A small-molecule ligand and the protein it binds are described below.
Small molecule (SMILES): Nc1nc2c(ncn2[C@@H]2O[C@H](CO[P](=O)(O)O[P](=O)(O)NP(=O)(O)O)[C@@H](O)[C@H]2O)c(=O)[nH]1

Binding-site contacts:
Ligand atom C5 contacts residue LYS118 of chain 1.A at 3.6 Å.
Ligand atom O2B contacts residue VAL15 of chain 1.A at 3.4 Å (h-bond).
Ligand atom O2' contacts residue ASP31 of chain 1.A at 3.2 Å.
Ligand atom C6 contacts residue ASP120 of chain 1.A at 3.6 Å.
Ligand atom O2A contacts residue SER18 of chain 1.A at 3.2 Å (h-bond).
Ligand atom N2 contacts residue LEU121 of chain 1.A at 3.5 Å.
Ligand atom O6 contacts residue ALA147 of chain 1.A at 2.8 Å (h-bond).
Ligand atom O2' contacts residue VAL30 of chain 1.A at 3.1 Å (h-bond).
Ligand atom O4' contacts residue LYS118 of chain 1.A at 3.6 Å (salt-bridge).
Ligand atom O2G contacts residue THR36 of chain 1.A at 3.0 Å (h-bond).
Ligand atom O2B contacts residue GLY16 of chain 1.A at 3.1 Å (h-bond).
Ligand atom O2A contacts residue ALA19 of chain 1.A at 2.7 Å (h-bond).
Ligand atom C3' contacts residue ASP31 of chain 1.A at 3.6 Å.
Ligand atom N2 contacts residue ASP120 of chain 1.A at 2.9 Å (salt-bridge).
Ligand atom O2A contacts residue GLY16 of chain 1.A at 3.3 Å.
Ligand atom PG contacts residue MG1 of chain 1.D at 3.2 Å.
Ligand atom O6 contacts residue ASP120 of chain 1.A at 3.5 Å (salt-bridge).
Ligand atom O2G contacts residue MG1 of chain 1.D at 2.0 Å.
Ligand atom O1G contacts residue LYS17 of chain 1.A at 2.9 Å (salt-bridge).
Ligand atom C8 contacts residue GLY16 of chain 1.A at 3.7 Å.
Ligand atom N3B contacts residue MG1 of chain 1.D at 3.5 Å.
Ligand atom O3A contacts residue GLY16 of chain 1.A at 3.1 Å (h-bond).
Ligand atom O1G contacts residue GLY61 of chain 1.A at 3.5 Å (h-bond).
Ligand atom O2' contacts residue PHE29 of chain 1.A at 3.4 Å.
Ligand atom O6 contacts residue SER146 of chain 1.A at 3.4 Å.
Ligand atom N7 contacts residue ASN117 of chain 1.A at 3.2 Å (h-bond).
Ligand atom N3B contacts residue ASP14 of chain 1.A at 3.0 Å (salt-bridge).
Ligand atom O1B contacts residue MG1 of chain 1.D at 2.0 Å.
Ligand atom O2B contacts residue LYS17 of chain 1.A at 2.8 Å (salt-bridge).
Ligand atom C6 contacts residue LYS118 of chain 1.A at 3.5 Å.
Ligand atom C8 contacts residue ALA19 of chain 1.A at 3.5 Å (hydrophobic).
Ligand atom N1 contacts residue ASP120 of chain 1.A at 2.9 Å (salt-bridge).
Ligand atom O3' contacts residue ASP31 of chain 1.A at 2.8 Å (salt-bridge).
Ligand atom O1B contacts residue SER18 of chain 1.A at 3.0 Å (h-bond).
Ligand atom C5' contacts residue ASP14 of chain 1.A at 3.6 Å.
Ligand atom O6 contacts residue ASN117 of chain 1.A at 3.3 Å (h-bond).
Ligand atom O6 contacts residue LYS148 of chain 1.A at 3.4 Å (salt-bridge).
Ligand atom O6 contacts residue LYS118 of chain 1.A at 3.3 Å.
Ligand atom N7 contacts residue ALA19 of chain 1.A at 3.7 Å.
Ligand atom PB contacts residue MG1 of chain 1.D at 3.2 Å.

Sequence of chain 1.A:
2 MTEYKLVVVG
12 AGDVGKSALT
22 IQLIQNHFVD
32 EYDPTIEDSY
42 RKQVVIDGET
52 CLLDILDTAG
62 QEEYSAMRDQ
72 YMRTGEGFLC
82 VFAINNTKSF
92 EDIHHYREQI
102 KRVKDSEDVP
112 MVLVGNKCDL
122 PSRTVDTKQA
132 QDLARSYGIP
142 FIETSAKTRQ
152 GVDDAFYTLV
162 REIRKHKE